Sequence of chain 1.A:
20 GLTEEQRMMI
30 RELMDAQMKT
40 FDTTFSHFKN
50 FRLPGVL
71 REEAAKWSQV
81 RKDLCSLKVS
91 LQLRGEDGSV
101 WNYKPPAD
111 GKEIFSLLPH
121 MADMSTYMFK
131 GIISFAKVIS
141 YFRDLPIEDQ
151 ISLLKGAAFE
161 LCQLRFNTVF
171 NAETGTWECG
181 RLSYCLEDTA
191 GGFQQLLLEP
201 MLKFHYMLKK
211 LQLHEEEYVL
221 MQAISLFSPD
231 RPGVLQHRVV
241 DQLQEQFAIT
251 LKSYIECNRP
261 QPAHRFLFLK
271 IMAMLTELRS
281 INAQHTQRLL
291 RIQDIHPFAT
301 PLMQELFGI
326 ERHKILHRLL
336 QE

The protein below binds the small molecule below.
Small molecule (SMILES): CCC[C@H](CC)Oc1ccc(C(=O)OC)cc1NC(=O)c1nnn(-c2cc(OC)ccc2OC)c1C

Binding-site contacts:
Ligand atom C10 contacts residue VAL89 of chain 1.A at 3.4 Å (hydrophobic).
Ligand atom C27 contacts residue PHE159 of chain 1.A at 3.8 Å (hydrophobic).
Ligand atom O13 contacts residue LEU87 of chain 1.A at 3.0 Å (h-bond).
Ligand atom O33 contacts residue PHE159 of chain 1.A at 3.1 Å.
Ligand atom C29 contacts residue CYS162 of chain 1.A at 3.6 Å (hydrophobic).
Ligand atom C02 contacts residue PHE166 of chain 1.A at 3.6 Å (hydrophobic).
Ligand atom C06 contacts residue GLN163 of chain 1.A at 3.3 Å.
Ligand atom C36 contacts residue SER125 of chain 1.A at 3.2 Å.
Ligand atom C30 contacts residue PHE307 of chain 1.A at 3.5 Å (hydrophobic).
Ligand atom C26 contacts residue SER125 of chain 1.A at 3.7 Å.
Ligand atom C25 contacts residue PHE159 of chain 1.A at 3.7 Å (hydrophobic).
Ligand atom N23 contacts residue GLN163 of chain 1.A at 3.0 Å (h-bond).
Ligand atom N22 contacts residue GLN163 of chain 1.A at 3.1 Å (h-bond).
Ligand atom O13 contacts residue VAL89 of chain 1.A at 3.6 Å.
Ligand atom O20 contacts residue MET121 of chain 1.A at 3.7 Å.
Ligand atom C30 contacts residue LEU306 of chain 1.A at 3.8 Å (hydrophobic).
Ligand atom C01 contacts residue TYR184 of chain 1.A at 3.5 Å (hydrophobic).
Ligand atom C34 contacts residue HIS285 of chain 1.A at 3.8 Å.
Ligand atom C30 contacts residue PHE159 of chain 1.A at 3.7 Å (hydrophobic).
Ligand atom C10 contacts residue MET121 of chain 1.A at 3.7 Å (hydrophobic).
Ligand atom C03 contacts residue TRP177 of chain 1.A at 3.4 Å (hydrophobic).
Ligand atom C31 contacts residue PHE159 of chain 1.A at 3.5 Å (hydrophobic).
Ligand atom C11 contacts residue MET121 of chain 1.A at 3.7 Å (hydrophobic).
Ligand atom C25 contacts residue SER125 of chain 1.A at 3.8 Å.
Ligand atom O28 contacts residue LEU306 of chain 1.A at 3.5 Å.
Ligand atom C21 contacts residue SER125 of chain 1.A at 3.5 Å.
Ligand atom C35 contacts residue SER125 of chain 1.A at 3.0 Å.
Ligand atom C05 contacts residue TRP177 of chain 1.A at 3.5 Å (hydrophobic).
Ligand atom C34 contacts residue PHE159 of chain 1.A at 3.6 Å (hydrophobic).
Ligand atom O28 contacts residue ALA158 of chain 1.A at 3.5 Å.
Ligand atom C12 contacts residue LEU87 of chain 1.A at 3.7 Å (hydrophobic).
Ligand atom C29 contacts residue PHE129 of chain 1.A at 3.8 Å (hydrophobic).
Ligand atom N24 contacts residue SER125 of chain 1.A at 3.4 Å (h-bond).
Ligand atom C15 contacts residue LEU84 of chain 1.A at 3.7 Å (hydrophobic).
Ligand atom C36 contacts residue LEU289 of chain 1.A at 3.7 Å (hydrophobic).
Ligand atom C29 contacts residue ALA158 of chain 1.A at 3.5 Å (hydrophobic).
Ligand atom C06 contacts residue MET201 of chain 1.A at 3.8 Å (hydrophobic).
Ligand atom C05 contacts residue GLN163 of chain 1.A at 3.7 Å.
Ligand atom C32 contacts residue PHE159 of chain 1.A at 3.2 Å (hydrophobic).
Ligand atom C31 contacts residue PHE307 of chain 1.A at 3.2 Å (hydrophobic).